Binding-site contacts:
Ligand atom C2 contacts residue ASN133 of chain 3.A at 2.8 Å.
Ligand atom C5 contacts residue ASN133 of chain 3.A at 3.0 Å.
Ligand atom C8 contacts residue ASN133 of chain 3.A at 4.5 Å.
Ligand atom C6 contacts residue ASN133 of chain 3.A at 4.0 Å.
Ligand atom C4 contacts residue ASN133 of chain 3.A at 4.0 Å.
Ligand atom O5 contacts residue ASN133 of chain 3.A at 2.2 Å (h-bond).
Ligand atom C7 contacts residue ASN133 of chain 3.A at 3.2 Å.
Ligand atom O6 contacts residue GLN132 of chain 3.A at 4.5 Å.
Ligand atom C8 contacts residue EPE1 of chain 3.I at 3.7 Å.
Ligand atom N2 contacts residue ASN133 of chain 3.A at 3.2 Å (h-bond).
Ligand atom C1 contacts residue ASN133 of chain 3.A at 1.4 Å.
Ligand atom C1 contacts residue ARG255 of chain 3.A at 4.1 Å.
Ligand atom O7 contacts residue ASN133 of chain 3.A at 2.8 Å (h-bond).
Ligand atom C3 contacts residue ASN133 of chain 3.A at 3.7 Å.
Ligand atom O6 contacts residue ASN133 of chain 3.A at 3.9 Å.
Ligand atom O5 contacts residue GLN132 of chain 3.A at 4.3 Å.

The small molecule below binds the protein below.
Small molecule (SMILES): CC(=O)N[C@@H]1[C@@H](O)[C@H](O)[C@@H](CO)O[C@H]1O

Sequence of chain 3.A:
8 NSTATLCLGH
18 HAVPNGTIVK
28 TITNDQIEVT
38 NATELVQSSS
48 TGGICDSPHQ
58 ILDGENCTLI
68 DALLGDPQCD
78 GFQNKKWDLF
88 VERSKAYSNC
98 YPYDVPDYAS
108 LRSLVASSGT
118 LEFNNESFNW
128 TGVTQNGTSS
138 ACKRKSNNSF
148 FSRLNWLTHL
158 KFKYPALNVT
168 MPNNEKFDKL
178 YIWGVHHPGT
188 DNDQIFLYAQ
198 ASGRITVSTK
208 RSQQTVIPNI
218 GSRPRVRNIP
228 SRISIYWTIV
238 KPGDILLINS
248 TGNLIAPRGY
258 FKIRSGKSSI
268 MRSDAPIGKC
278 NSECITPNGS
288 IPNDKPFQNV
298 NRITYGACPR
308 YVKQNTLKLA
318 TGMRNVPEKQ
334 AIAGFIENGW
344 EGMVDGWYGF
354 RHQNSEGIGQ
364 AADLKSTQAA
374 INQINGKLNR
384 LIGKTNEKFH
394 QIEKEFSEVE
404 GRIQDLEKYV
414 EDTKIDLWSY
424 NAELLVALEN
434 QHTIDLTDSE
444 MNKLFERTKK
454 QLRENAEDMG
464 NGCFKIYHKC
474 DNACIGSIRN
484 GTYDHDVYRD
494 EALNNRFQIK